Binding-site contacts:
Ligand atom C29 contacts residue PHE66 of chain 1.A at 4.1 Å (hydrophobic).
Ligand atom C34 contacts residue LEU36 of chain 1.A at 4.1 Å (hydrophobic).
Ligand atom C26 contacts residue ASN30 of chain 1.A at 3.9 Å.
Ligand atom C04 contacts residue PHE66 of chain 1.A at 3.6 Å (hydrophobic).
Ligand atom C36 contacts residue GLU81 of chain 1.A at 4.0 Å.
Ligand atom C35 contacts residue GLY82 of chain 1.A at 4.0 Å.
Ligand atom C27 contacts residue ASN30 of chain 1.A at 3.8 Å.
Ligand atom N04 contacts residue PHE66 of chain 1.A at 4.0 Å.
Ligand atom C28 contacts residue PHE66 of chain 1.A at 4.1 Å (hydrophobic).
Ligand atom C27 contacts residue ILE33 of chain 1.A at 4.2 Å (hydrophobic).
Ligand atom C36 contacts residue GLY82 of chain 1.A at 4.2 Å.
Ligand atom C33 contacts residue ILE79 of chain 1.A at 4.3 Å (hydrophobic).
Ligand atom O03 contacts residue PHE66 of chain 1.A at 4.2 Å.
Ligand atom C35 contacts residue LEU36 of chain 1.A at 3.7 Å (hydrophobic).
Ligand atom C05 contacts residue MET32 of chain 1.A at 4.1 Å (hydrophobic).
Ligand atom C06 contacts residue PHE66 of chain 1.A at 4.4 Å (hydrophobic).
Ligand atom C03 contacts residue MET32 of chain 1.A at 4.4 Å (hydrophobic).
Ligand atom C34 contacts residue MET32 of chain 1.A at 3.5 Å (hydrophobic).
Ligand atom N06 contacts residue PHE66 of chain 1.A at 4.2 Å.
Ligand atom C36 contacts residue ARG83 of chain 1.A at 4.1 Å.
Ligand atom C05 contacts residue PHE66 of chain 1.A at 4.3 Å (hydrophobic).
Ligand atom C35 contacts residue GLU81 of chain 1.A at 4.0 Å.
Ligand atom C07 contacts residue ILE79 of chain 1.A at 4.3 Å (hydrophobic).
Ligand atom C06 contacts residue MET32 of chain 1.A at 3.5 Å (hydrophobic).
Ligand atom O06 contacts residue ILE79 of chain 1.A at 4.0 Å.
Ligand atom C02 contacts residue MET32 of chain 1.A at 4.0 Å (hydrophobic).
Ligand atom O06 contacts residue ARG83 of chain 1.A at 3.7 Å.
Ligand atom C26 contacts residue PHE66 of chain 1.A at 3.7 Å (hydrophobic).
Ligand atom O02 contacts residue ASN30 of chain 1.A at 4.1 Å.
Ligand atom C35 contacts residue PHE66 of chain 1.A at 3.5 Å (hydrophobic).
Ligand atom C04 contacts residue MET32 of chain 1.A at 3.5 Å (hydrophobic).
Ligand atom C27 contacts residue PHE66 of chain 1.A at 3.9 Å (hydrophobic).
Ligand atom C34 contacts residue PHE66 of chain 1.A at 3.4 Å (hydrophobic).
Ligand atom N06 contacts residue MET32 of chain 1.A at 4.5 Å.
Ligand atom O07 contacts residue MET32 of chain 1.A at 3.8 Å.
Ligand atom C03 contacts residue PHE66 of chain 1.A at 4.5 Å (hydrophobic).
Ligand atom C37 contacts residue ILE79 of chain 1.A at 4.4 Å (hydrophobic).

This small molecule binds to this protein.
Small molecule (SMILES): C[C@H](C[C@@H](C[C@H](C[C@@H](C[C@@H](CCN1CCCC1=O)N1CCCC1=O)N1CCCC1=O)N1CCCC1=O)N1CCCC1=O)N1CCCC1=O

Sequence of chain 1.A:
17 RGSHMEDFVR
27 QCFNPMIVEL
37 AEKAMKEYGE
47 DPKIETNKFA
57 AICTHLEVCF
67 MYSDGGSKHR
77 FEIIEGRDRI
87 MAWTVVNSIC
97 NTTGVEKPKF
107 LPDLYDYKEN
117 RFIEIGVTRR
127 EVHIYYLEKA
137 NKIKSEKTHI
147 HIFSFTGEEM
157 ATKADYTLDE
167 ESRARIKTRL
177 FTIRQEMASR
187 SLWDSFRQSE